Sequence of chain 1.A:
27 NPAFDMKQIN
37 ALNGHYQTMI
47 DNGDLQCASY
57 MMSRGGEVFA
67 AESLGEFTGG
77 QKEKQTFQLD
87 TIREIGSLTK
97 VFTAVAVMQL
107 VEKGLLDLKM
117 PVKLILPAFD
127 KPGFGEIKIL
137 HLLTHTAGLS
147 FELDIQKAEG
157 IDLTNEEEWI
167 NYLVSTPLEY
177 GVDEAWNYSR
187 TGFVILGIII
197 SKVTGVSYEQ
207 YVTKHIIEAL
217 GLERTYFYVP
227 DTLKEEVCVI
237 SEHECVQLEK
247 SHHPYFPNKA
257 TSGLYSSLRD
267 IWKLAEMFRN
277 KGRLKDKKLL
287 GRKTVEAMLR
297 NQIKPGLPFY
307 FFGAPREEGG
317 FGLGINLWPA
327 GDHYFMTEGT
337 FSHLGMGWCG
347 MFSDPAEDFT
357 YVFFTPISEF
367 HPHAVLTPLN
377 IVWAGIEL

Binding-site contacts:
Ligand atom C28 contacts residue TRP324 of chain 1.A at 3.6 Å (hydrophobic).
Ligand atom C13 contacts residue PHE307 of chain 1.A at 3.9 Å (hydrophobic).
Ligand atom C08 contacts residue SER93 of chain 1.A at 3.2 Å.
Ligand atom C28 contacts residue LEU372 of chain 1.A at 3.8 Å (hydrophobic).
Ligand atom C06 contacts residue PHE307 of chain 1.A at 3.5 Å (hydrophobic).
Ligand atom C14 contacts residue PHE308 of chain 1.A at 4.0 Å (hydrophobic).
Ligand atom O29 contacts residue LEU340 of chain 1.A at 4.0 Å.
Ligand atom O01 contacts residue TRP324 of chain 1.A at 3.3 Å.
Ligand atom C08 contacts residue TYR184 of chain 1.A at 4.1 Å (hydrophobic).
Ligand atom C17 contacts residue PHE308 of chain 1.A at 3.5 Å (hydrophobic).
Ligand atom O09 contacts residue SO41 of chain 1.B at 3.3 Å (h-bond).
Ligand atom C23 contacts residue PHE307 of chain 1.A at 4.1 Å (hydrophobic).
Ligand atom C02 contacts residue ARG312 of chain 1.A at 3.7 Å.
Ligand atom C11 contacts residue MET342 of chain 1.A at 4.0 Å (hydrophobic).
Ligand atom C28 contacts residue LEU340 of chain 1.A at 3.8 Å (hydrophobic).
Ligand atom C04 contacts residue PHE307 of chain 1.A at 3.6 Å (hydrophobic).
Ligand atom C10 contacts residue PHE307 of chain 1.A at 3.5 Å (hydrophobic).
Ligand atom C03 contacts residue ARG312 of chain 1.A at 3.2 Å.
Ligand atom C23 contacts residue PHE366 of chain 1.A at 3.8 Å (hydrophobic).
Ligand atom C08 contacts residue TRP344 of chain 1.A at 4.0 Å (hydrophobic).
Ligand atom C24 contacts residue PHE307 of chain 1.A at 3.4 Å (hydrophobic).
Ligand atom C12 contacts residue MET342 of chain 1.A at 3.7 Å (hydrophobic).
Ligand atom C25 contacts residue PHE366 of chain 1.A at 3.9 Å (hydrophobic).
Ligand atom C05 contacts residue PHE307 of chain 1.A at 3.8 Å (hydrophobic).
Ligand atom C11 contacts residue PHE307 of chain 1.A at 3.9 Å (hydrophobic).
Ligand atom C11 contacts residue SO41 of chain 1.B at 3.7 Å.
Ligand atom C13 contacts residue MET342 of chain 1.A at 3.7 Å (hydrophobic).
Ligand atom C26 contacts residue PHE366 of chain 1.A at 3.9 Å (hydrophobic).
Ligand atom O09 contacts residue TYR184 of chain 1.A at 2.7 Å (h-bond).
Ligand atom C07 contacts residue LEU340 of chain 1.A at 3.9 Å (hydrophobic).
Ligand atom C12 contacts residue PHE307 of chain 1.A at 3.8 Å (hydrophobic).
Ligand atom C22 contacts residue PHE366 of chain 1.A at 3.8 Å (hydrophobic).
Ligand atom O09 contacts residue SER93 of chain 1.A at 2.9 Å (h-bond).
Ligand atom C21 contacts residue PHE366 of chain 1.A at 3.4 Å (hydrophobic).
Ligand atom C03 contacts residue PHE307 of chain 1.A at 4.0 Å (hydrophobic).
Ligand atom C03 contacts residue ASN322 of chain 1.A at 3.9 Å.
Ligand atom O01 contacts residue ARG312 of chain 1.A at 3.2 Å (salt-bridge).
Ligand atom C04 contacts residue ASN322 of chain 1.A at 4.1 Å.
Ligand atom C07 contacts residue TRP344 of chain 1.A at 3.5 Å (hydrophobic).
Ligand atom C10 contacts residue TRP344 of chain 1.A at 3.6 Å (hydrophobic).

The small molecule below binds the protein below.
Small molecule (SMILES): C[C@@H]1CCC/C=C/C=C\[C@H](O)C[C@@H](O)C/C=C/C=C/[C@@H](O)C/C=C/C=C\C(=O)O1